Sequence of chain 2.A:
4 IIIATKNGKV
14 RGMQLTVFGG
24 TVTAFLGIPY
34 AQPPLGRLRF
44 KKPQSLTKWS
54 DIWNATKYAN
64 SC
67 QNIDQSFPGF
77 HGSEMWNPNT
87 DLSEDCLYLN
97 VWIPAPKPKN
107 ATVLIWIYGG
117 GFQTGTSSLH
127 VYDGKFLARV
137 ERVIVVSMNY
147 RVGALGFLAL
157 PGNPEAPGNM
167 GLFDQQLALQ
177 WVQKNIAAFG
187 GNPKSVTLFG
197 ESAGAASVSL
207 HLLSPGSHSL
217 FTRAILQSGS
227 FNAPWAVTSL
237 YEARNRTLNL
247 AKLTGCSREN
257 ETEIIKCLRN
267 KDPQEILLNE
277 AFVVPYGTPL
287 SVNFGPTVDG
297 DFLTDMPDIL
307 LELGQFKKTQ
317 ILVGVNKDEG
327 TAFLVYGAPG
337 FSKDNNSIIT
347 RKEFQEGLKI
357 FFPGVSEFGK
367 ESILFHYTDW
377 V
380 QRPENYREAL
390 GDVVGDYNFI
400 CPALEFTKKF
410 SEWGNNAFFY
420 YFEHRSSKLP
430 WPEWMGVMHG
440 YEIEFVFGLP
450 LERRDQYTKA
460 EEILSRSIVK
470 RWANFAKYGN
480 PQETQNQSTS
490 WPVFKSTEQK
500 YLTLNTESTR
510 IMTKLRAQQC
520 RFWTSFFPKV

Binding-site contacts:
Ligand atom C1 contacts residue ASN256 of chain 2.A at 1.5 Å.
Ligand atom C7 contacts residue ASN256 of chain 2.A at 3.5 Å.
Ligand atom N2 contacts residue ASN256 of chain 2.A at 3.0 Å (h-bond).
Ligand atom O7 contacts residue ASN256 of chain 2.A at 3.4 Å (h-bond).
Ligand atom C2 contacts residue ASN256 of chain 2.A at 2.5 Å.
Ligand atom C5 contacts residue ASN256 of chain 2.A at 3.7 Å.
Ligand atom C4 contacts residue ASN256 of chain 2.A at 4.3 Å.
Ligand atom C5 contacts residue THR258 of chain 2.A at 4.4 Å.
Ligand atom O5 contacts residue ASN256 of chain 2.A at 2.4 Å (h-bond).
Ligand atom O6 contacts residue THR258 of chain 2.A at 3.8 Å.
Ligand atom C3 contacts residue ASN256 of chain 2.A at 3.9 Å.

The small molecule below binds the protein below.
Small molecule (SMILES): CC(=O)N[C@@H]1[C@@H](O)[C@H](O)[C@@H](CO)O[C@H]1O